Sequence of chain 1.B:
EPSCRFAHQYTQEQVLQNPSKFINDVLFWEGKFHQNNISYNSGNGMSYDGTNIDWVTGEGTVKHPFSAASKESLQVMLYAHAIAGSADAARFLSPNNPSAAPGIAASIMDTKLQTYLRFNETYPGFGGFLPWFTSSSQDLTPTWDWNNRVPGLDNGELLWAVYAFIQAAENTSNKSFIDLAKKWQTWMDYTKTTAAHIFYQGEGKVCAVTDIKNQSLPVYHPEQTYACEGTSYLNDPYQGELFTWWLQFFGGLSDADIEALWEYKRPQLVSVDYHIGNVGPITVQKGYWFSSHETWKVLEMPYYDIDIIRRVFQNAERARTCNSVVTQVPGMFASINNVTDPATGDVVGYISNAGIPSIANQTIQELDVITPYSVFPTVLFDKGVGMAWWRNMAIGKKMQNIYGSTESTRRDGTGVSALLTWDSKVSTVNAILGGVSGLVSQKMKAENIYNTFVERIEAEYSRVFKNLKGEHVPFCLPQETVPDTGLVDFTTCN

This small molecule binds to this protein.
Small molecule (SMILES): CC(=O)N[C@@H]1[C@@H](O)[C@H](O)[C@@H](CO)O[C@H]1O

Binding-site contacts:
Ligand atom C8 contacts residue THR197 of chain 1.B at 4.0 Å.
Ligand atom C4 contacts residue TYR201 of chain 1.B at 4.5 Å (hydrophobic).
Ligand atom C8 contacts residue TYR201 of chain 1.B at 3.9 Å (hydrophobic).
Ligand atom C4 contacts residue ASN131 of chain 1.B at 4.2 Å.
Ligand atom N2 contacts residue TYR201 of chain 1.B at 3.6 Å.
Ligand atom C8 contacts residue LEU128 of chain 1.B at 3.8 Å (hydrophobic).
Ligand atom C6 contacts residue TYR201 of chain 1.B at 4.5 Å (hydrophobic).
Ligand atom O5 contacts residue TYR201 of chain 1.B at 4.3 Å.
Ligand atom C6 contacts residue PRO135 of chain 1.B at 4.2 Å (hydrophobic).
Ligand atom C5 contacts residue ASN131 of chain 1.B at 3.6 Å.
Ligand atom O5 contacts residue ASN131 of chain 1.B at 2.3 Å (h-bond).
Ligand atom C3 contacts residue ASN131 of chain 1.B at 3.8 Å.
Ligand atom O7 contacts residue ASN131 of chain 1.B at 4.0 Å.
Ligand atom O7 contacts residue LEU128 of chain 1.B at 3.9 Å.
Ligand atom O3 contacts residue TYR201 of chain 1.B at 4.4 Å.
Ligand atom C7 contacts residue ASN131 of chain 1.B at 3.6 Å.
Ligand atom C5 contacts residue TYR201 of chain 1.B at 3.7 Å (hydrophobic).
Ligand atom N2 contacts residue ASN131 of chain 1.B at 2.9 Å (h-bond).
Ligand atom C7 contacts residue TYR201 of chain 1.B at 4.5 Å (hydrophobic).
Ligand atom C2 contacts residue TYR201 of chain 1.B at 4.2 Å (hydrophobic).
Ligand atom C1 contacts residue ASN131 of chain 1.B at 1.4 Å.
Ligand atom C3 contacts residue TYR201 of chain 1.B at 3.8 Å (hydrophobic).
Ligand atom C1 contacts residue TYR201 of chain 1.B at 3.8 Å (hydrophobic).
Ligand atom C2 contacts residue ASN131 of chain 1.B at 2.4 Å.
Ligand atom C8 contacts residue TRP198 of chain 1.B at 3.9 Å (hydrophobic).
Ligand atom C7 contacts residue LEU128 of chain 1.B at 4.1 Å (hydrophobic).
Ligand atom O6 contacts residue PRO135 of chain 1.B at 4.3 Å.